Sequence of chain 1.A:
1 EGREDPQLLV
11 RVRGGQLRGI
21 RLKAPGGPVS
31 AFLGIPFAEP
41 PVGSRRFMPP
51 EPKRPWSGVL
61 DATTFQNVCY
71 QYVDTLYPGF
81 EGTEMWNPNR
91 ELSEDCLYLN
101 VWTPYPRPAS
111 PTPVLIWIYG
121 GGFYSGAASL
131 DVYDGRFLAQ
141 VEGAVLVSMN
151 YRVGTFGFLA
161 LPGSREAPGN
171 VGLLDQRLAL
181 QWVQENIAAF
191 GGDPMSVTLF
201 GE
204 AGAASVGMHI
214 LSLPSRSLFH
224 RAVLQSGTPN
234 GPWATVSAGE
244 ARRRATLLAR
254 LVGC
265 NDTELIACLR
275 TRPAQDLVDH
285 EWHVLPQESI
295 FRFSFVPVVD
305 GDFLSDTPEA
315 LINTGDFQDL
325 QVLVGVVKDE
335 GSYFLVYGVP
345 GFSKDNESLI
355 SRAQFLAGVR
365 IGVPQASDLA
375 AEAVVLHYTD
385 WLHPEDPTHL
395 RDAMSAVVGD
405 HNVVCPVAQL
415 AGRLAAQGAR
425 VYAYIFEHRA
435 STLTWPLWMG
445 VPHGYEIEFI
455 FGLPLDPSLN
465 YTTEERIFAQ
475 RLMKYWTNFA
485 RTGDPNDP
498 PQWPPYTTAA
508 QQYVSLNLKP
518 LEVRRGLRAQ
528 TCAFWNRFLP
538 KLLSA

A small-molecule ligand and the protein it binds are described below.
Small molecule (SMILES): O/N=C/c1cccc[n+]1CCCCCCC[n+]1ccccc1/C=N/O

Binding-site contacts:
Ligand atom C24 contacts residue TYR72 of chain 1.A at 3.3 Å (hydrophobic).
Ligand atom C5A contacts residue TYR337 of chain 1.A at 3.6 Å (hydrophobic).
Ligand atom O10 contacts residue TYR337 of chain 1.A at 3.8 Å.
Ligand atom O28 contacts residue TRP286 of chain 1.A at 3.6 Å.
Ligand atom C1 contacts residue ILE294 of chain 1.A at 3.7 Å (hydrophobic).
Ligand atom C6 contacts residue TYR337 of chain 1.A at 3.6 Å (hydrophobic).
Ligand atom C5 contacts residue ILE294 of chain 1.A at 3.8 Å (hydrophobic).
Ligand atom C25 contacts residue TRP286 of chain 1.A at 3.6 Å (hydrophobic).
Ligand atom O28 contacts residue GLU285 of chain 1.A at 2.5 Å (salt-bridge).
Ligand atom C4 contacts residue TRP86 of chain 1.A at 3.4 Å (hydrophobic).
Ligand atom N9 contacts residue HIS447 of chain 1.A at 3.2 Å (h-bond).
Ligand atom C11 contacts residue TYR72 of chain 1.A at 3.4 Å (hydrophobic).
Ligand atom C8A contacts residue ILE294 of chain 1.A at 3.5 Å (hydrophobic).
Ligand atom C5A contacts residue TRP86 of chain 1.A at 3.8 Å (hydrophobic).
Ligand atom C17 contacts residue TRP286 of chain 1.A at 3.2 Å (hydrophobic).
Ligand atom C14 contacts residue ILE294 of chain 1.A at 3.4 Å (hydrophobic).
Ligand atom C25 contacts residue TYR72 of chain 1.A at 3.4 Å (hydrophobic).
Ligand atom C8 contacts residue TYR341 of chain 1.A at 3.8 Å (hydrophobic).
Ligand atom O28 contacts residue TYR72 of chain 1.A at 3.6 Å.
Ligand atom C5 contacts residue TYR341 of chain 1.A at 3.4 Å (hydrophobic).
Ligand atom C26 contacts residue TRP286 of chain 1.A at 3.6 Å (hydrophobic).
Ligand atom C2 contacts residue TYR341 of chain 1.A at 3.9 Å (hydrophobic).
Ligand atom O28 contacts residue PHE297 of chain 1.A at 3.7 Å.
Ligand atom O10 contacts residue ILE294 of chain 1.A at 3.8 Å.
Ligand atom N9 contacts residue TYR337 of chain 1.A at 3.7 Å.
Ligand atom N27 contacts residue GLU285 of chain 1.A at 3.7 Å.
Ligand atom C23 contacts residue TYR72 of chain 1.A at 3.6 Å (hydrophobic).
Ligand atom C17 contacts residue ILE294 of chain 1.A at 3.7 Å (hydrophobic).
Ligand atom C22 contacts residue TRP286 of chain 1.A at 3.8 Å (hydrophobic).
Ligand atom C21 contacts residue TRP286 of chain 1.A at 3.4 Å (hydrophobic).
Ligand atom C1 contacts residue TYR341 of chain 1.A at 3.3 Å (hydrophobic).
Ligand atom N20 contacts residue TRP286 of chain 1.A at 3.5 Å.
Ligand atom C2 contacts residue TYR124 of chain 1.A at 3.5 Å (hydrophobic).
Ligand atom C8 contacts residue TYR72 of chain 1.A at 3.7 Å (hydrophobic).
Ligand atom O10 contacts residue HIS447 of chain 1.A at 2.8 Å (h-bond).
Ligand atom C26 contacts residue TYR72 of chain 1.A at 3.1 Å (hydrophobic).
Ligand atom N27 contacts residue TRP286 of chain 1.A at 3.0 Å.
Ligand atom O10 contacts residue PHE338 of chain 1.A at 3.5 Å.
Ligand atom C5 contacts residue TYR124 of chain 1.A at 3.6 Å (hydrophobic).
Ligand atom C6 contacts residue SXE203 of chain 1.A at 3.5 Å.